Sequence of chain 1.A:
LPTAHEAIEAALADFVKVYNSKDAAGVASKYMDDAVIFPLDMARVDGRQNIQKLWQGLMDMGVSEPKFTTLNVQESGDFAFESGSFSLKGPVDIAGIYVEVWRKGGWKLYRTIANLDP

Binding-site contacts:
Ligand atom C1 contacts residue MET61 of chain 1.A at 4.0 Å (hydrophobic).
Ligand atom C26 contacts residue PHE15 of chain 1.A at 3.5 Å (hydrophobic).
Ligand atom C26 contacts residue LEU118 of chain 1.A at 4.0 Å (hydrophobic).
Ligand atom C1 contacts residue LEU58 of chain 1.A at 4.1 Å (hydrophobic).
Ligand atom O2 contacts residue LEU118 of chain 1.A at 4.2 Å.
Ligand atom C26 contacts residue TYR31 of chain 1.A at 4.0 Å (hydrophobic).
Ligand atom C11 contacts residue EDO1 of chain 1.E at 4.2 Å.
Ligand atom C22 contacts residue PHE86 of chain 1.A at 3.9 Å (hydrophobic).
Ligand atom C19 contacts residue ILE100 of chain 1.A at 3.5 Å (hydrophobic).
Ligand atom O1 contacts residue MET61 of chain 1.A at 4.0 Å.
Ligand atom C12 contacts residue PRO39 of chain 1.A at 4.0 Å (hydrophobic).
Ligand atom O2 contacts residue THR121 of chain 1.A at 3.6 Å.
Ligand atom C21 contacts residue ALA123 of chain 1.A at 4.2 Å (hydrophobic).
Ligand atom C6 contacts residue LEU58 of chain 1.A at 4.2 Å (hydrophobic).
Ligand atom C3 contacts residue MET61 of chain 1.A at 4.1 Å (hydrophobic).
Ligand atom C18 contacts residue LEU58 of chain 1.A at 3.8 Å (hydrophobic).
Ligand atom C11 contacts residue LEU54 of chain 1.A at 4.1 Å (hydrophobic).
Ligand atom C20 contacts residue TRP55 of chain 1.A at 4.2 Å (hydrophobic).
Ligand atom C27 contacts residue GLU106 of chain 1.A at 3.4 Å.
Ligand atom C7 contacts residue LEU58 of chain 1.A at 4.2 Å (hydrophobic).
Ligand atom C2 contacts residue MET61 of chain 1.A at 3.9 Å (hydrophobic).
Ligand atom C9 contacts residue EDO1 of chain 1.E at 4.2 Å.
Ligand atom C11 contacts residue PRO39 of chain 1.A at 3.8 Å (hydrophobic).
Ligand atom C9 contacts residue PRO39 of chain 1.A at 4.2 Å (hydrophobic).
Ligand atom C25 contacts residue GLU106 of chain 1.A at 3.6 Å.
Ligand atom C27 contacts residue TYR104 of chain 1.A at 3.7 Å (hydrophobic).
Ligand atom C24 contacts residue PHE68 of chain 1.A at 3.7 Å (hydrophobic).
Ligand atom C18 contacts residue LEU54 of chain 1.A at 4.0 Å (hydrophobic).
Ligand atom C21 contacts residue ILE37 of chain 1.A at 3.9 Å (hydrophobic).
Ligand atom O2 contacts residue GLU106 of chain 1.A at 2.5 Å (salt-bridge).
Ligand atom C27 contacts residue PHE68 of chain 1.A at 4.0 Å (hydrophobic).
Ligand atom C24 contacts residue TRP55 of chain 1.A at 4.2 Å (hydrophobic).
Ligand atom C27 contacts residue LEU12 of chain 1.A at 4.0 Å (hydrophobic).
Ligand atom C16 contacts residue LEU88 of chain 1.A at 3.6 Å (hydrophobic).
Ligand atom C26 contacts residue LEU12 of chain 1.A at 4.1 Å (hydrophobic).
Ligand atom C9 contacts residue MET42 of chain 1.A at 4.2 Å (hydrophobic).
Ligand atom C15 contacts residue PHE86 of chain 1.A at 4.1 Å (hydrophobic).
Ligand atom C15 contacts residue LEU88 of chain 1.A at 3.8 Å (hydrophobic).
Ligand atom C16 contacts residue PHE86 of chain 1.A at 3.7 Å (hydrophobic).
Ligand atom C26 contacts residue PHE68 of chain 1.A at 4.2 Å (hydrophobic).

A protein and the small-molecule ligand that binds it are described below.
Small molecule (SMILES): C=C1CC[C@H](O)CC1=C/C=C1\CCC[C@]2(C)[C@@H]([C@H](C)CCCC(C)(C)O)CC[C@@H]12